A protein and the small-molecule ligand that binds it are described below.
Small molecule (SMILES): CC(=O)N[C@H]1[C@H](O[C@H]2[C@H](O)[C@@H](NC(C)=O)CO[C@@H]2CO)O[C@H](CO)[C@@H](O)[C@@H]1O

Sequence of chain 1.A:
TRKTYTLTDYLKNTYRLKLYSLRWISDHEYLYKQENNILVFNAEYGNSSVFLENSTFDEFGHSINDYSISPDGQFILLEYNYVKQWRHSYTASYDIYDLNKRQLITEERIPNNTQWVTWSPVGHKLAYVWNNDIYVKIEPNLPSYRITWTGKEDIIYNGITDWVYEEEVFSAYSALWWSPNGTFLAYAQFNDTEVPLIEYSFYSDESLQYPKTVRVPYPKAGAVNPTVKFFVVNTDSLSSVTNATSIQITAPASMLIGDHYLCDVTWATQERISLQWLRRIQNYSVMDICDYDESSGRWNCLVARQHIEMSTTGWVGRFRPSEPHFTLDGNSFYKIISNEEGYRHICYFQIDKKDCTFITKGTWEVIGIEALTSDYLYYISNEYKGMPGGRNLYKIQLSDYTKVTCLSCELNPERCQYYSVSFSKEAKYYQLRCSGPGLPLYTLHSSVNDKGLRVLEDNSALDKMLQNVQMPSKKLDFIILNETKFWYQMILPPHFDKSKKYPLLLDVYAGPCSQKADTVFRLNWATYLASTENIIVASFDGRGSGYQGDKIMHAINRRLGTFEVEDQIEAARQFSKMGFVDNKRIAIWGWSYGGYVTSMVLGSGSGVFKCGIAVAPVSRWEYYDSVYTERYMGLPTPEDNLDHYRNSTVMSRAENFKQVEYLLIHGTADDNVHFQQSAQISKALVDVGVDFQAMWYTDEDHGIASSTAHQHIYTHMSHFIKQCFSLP

Binding-site contacts:
Ligand atom O3 contacts residue GLU294 of chain 1.A at 3.1 Å (salt-bridge).
Ligand atom O4 contacts residue GLU294 of chain 1.A at 4.0 Å.
Ligand atom C5 contacts residue THR183 of chain 1.A at 3.4 Å.
Ligand atom C3 contacts residue ASN181 of chain 1.A at 3.8 Å.
Ligand atom C2 contacts residue ASN181 of chain 1.A at 2.4 Å.
Ligand atom C4 contacts residue ASN181 of chain 1.A at 4.3 Å.
Ligand atom C6 contacts residue GLU271 of chain 1.A at 3.1 Å.
Ligand atom O5 contacts residue ASN181 of chain 1.A at 2.6 Å (h-bond).
Ligand atom C5 contacts residue ASN181 of chain 1.A at 3.8 Å.
Ligand atom C8 contacts residue ASN234 of chain 1.A at 3.7 Å.
Ligand atom C8 contacts residue THR183 of chain 1.A at 4.4 Å.
Ligand atom C1 contacts residue GLN270 of chain 1.A at 4.1 Å.
Ligand atom N2 contacts residue GLU271 of chain 1.A at 4.5 Å.
Ligand atom N2 contacts residue THR183 of chain 1.A at 3.8 Å.
Ligand atom C1 contacts residue ASN181 of chain 1.A at 1.4 Å.
Ligand atom C5 contacts residue GLN270 of chain 1.A at 4.4 Å.
Ligand atom O5 contacts residue GLN270 of chain 1.A at 3.5 Å.
Ligand atom C7 contacts residue ASN181 of chain 1.A at 3.2 Å.
Ligand atom C8 contacts residue ASN181 of chain 1.A at 4.3 Å.
Ligand atom N2 contacts residue ASN181 of chain 1.A at 2.7 Å (h-bond).
Ligand atom C6 contacts residue THR183 of chain 1.A at 4.5 Å.
Ligand atom C8 contacts residue PHE184 of chain 1.A at 3.6 Å (hydrophobic).
Ligand atom C6 contacts residue GLN270 of chain 1.A at 4.0 Å.
Ligand atom C4 contacts residue THR183 of chain 1.A at 4.2 Å.
Ligand atom C2 contacts residue THR183 of chain 1.A at 3.8 Å.
Ligand atom O5 contacts residue THR183 of chain 1.A at 3.5 Å (h-bond).
Ligand atom C7 contacts residue ASN234 of chain 1.A at 4.1 Å.
Ligand atom O6 contacts residue GLN270 of chain 1.A at 3.6 Å.
Ligand atom C3 contacts residue GLU294 of chain 1.A at 3.8 Å.
Ligand atom C1 contacts residue THR183 of chain 1.A at 3.2 Å.
Ligand atom C8 contacts residue TYR292 of chain 1.A at 3.4 Å (hydrophobic).
Ligand atom O7 contacts residue ASN181 of chain 1.A at 3.3 Å (h-bond).
Ligand atom O7 contacts residue ASN234 of chain 1.A at 3.6 Å.
Ligand atom O6 contacts residue GLU271 of chain 1.A at 2.5 Å (salt-bridge).
Ligand atom O7 contacts residue THR183 of chain 1.A at 4.2 Å.
Ligand atom C7 contacts residue THR183 of chain 1.A at 4.5 Å.
Ligand atom C3 contacts residue THR183 of chain 1.A at 3.8 Å.